Binding-site contacts:
Ligand atom N contacts residue ALA874 of chain 50.X at 3.8 Å.
Ligand atom CB contacts residue ASN47 of chain 50.V at 3.7 Å.
Ligand atom N contacts residue ARG46 of chain 50.V at 3.9 Å.
Ligand atom O contacts residue ALA874 of chain 50.X at 3.7 Å.
Ligand atom OD2 contacts residue PRO864 of chain 50.X at 3.6 Å.
Ligand atom C contacts residue ARG666 of chain 50.X at 3.7 Å.
Ligand atom CG2 contacts residue TYR636 of chain 50.X at 3.8 Å (hydrophobic).
Ligand atom O contacts residue GLY42 of chain 50.V at 3.5 Å.
Ligand atom N contacts residue ARG666 of chain 50.X at 3.4 Å (salt-bridge).
Ligand atom N contacts residue SER871 of chain 50.X at 3.6 Å.
Ligand atom OD2 contacts residue GLY667 of chain 50.X at 3.7 Å.
Ligand atom O contacts residue ASN634 of chain 50.X at 3.0 Å (h-bond).
Ligand atom OD2 contacts residue GLU911 of chain 50.X at 3.4 Å (salt-bridge).
Ligand atom OG contacts residue PHE45 of chain 50.V at 3.3 Å (h-bond).
Ligand atom CB contacts residue PHE913 of chain 50.X at 3.9 Å (hydrophobic).
Ligand atom CD1 contacts residue ARG33 of chain 50.V at 3.8 Å.
Ligand atom OD1 contacts residue ASN634 of chain 50.X at 3.2 Å (h-bond).
Ligand atom N contacts residue GLY873 of chain 50.X at 3.8 Å.
Ligand atom CG contacts residue ASN634 of chain 50.X at 3.9 Å.
Ligand atom CD1 contacts residue SER21 of chain 50.V at 3.4 Å.
Ligand atom N contacts residue GLY42 of chain 50.V at 3.5 Å (h-bond).
Ligand atom OD1 contacts residue GLY667 of chain 50.X at 3.3 Å (h-bond).
Ligand atom CD1 contacts residue ARG46 of chain 50.V at 3.9 Å.
Ligand atom O contacts residue ARG46 of chain 50.V at 3.9 Å.
Ligand atom OD1 contacts residue ARG666 of chain 50.X at 3.7 Å.
Ligand atom C contacts residue ASN634 of chain 50.X at 3.8 Å.
Ligand atom CB contacts residue GLU911 of chain 50.X at 3.6 Å.
Ligand atom CA contacts residue ARG666 of chain 50.X at 3.6 Å.
Ligand atom CG contacts residue GLU911 of chain 50.X at 3.5 Å.
Ligand atom ND2 contacts residue THR49 of chain 50.V at 3.9 Å.
Ligand atom CB contacts residue ALA874 of chain 50.X at 3.9 Å (hydrophobic).
Ligand atom CG contacts residue GLY667 of chain 50.X at 3.7 Å.
Ligand atom N contacts residue ARG666 of chain 50.X at 3.4 Å.
Ligand atom CB contacts residue GLY42 of chain 50.V at 3.7 Å.
Ligand atom CD1 contacts residue ARG666 of chain 50.X at 3.9 Å.
Ligand atom CD2 contacts residue ALA20 of chain 50.V at 3.8 Å (hydrophobic).
Ligand atom CB contacts residue ARG666 of chain 50.X at 3.9 Å.
Ligand atom OG contacts residue ARG46 of chain 50.V at 3.2 Å.
Ligand atom O contacts residue ASN43 of chain 50.V at 3.6 Å.
Ligand atom CE1 contacts residue ARG46 of chain 50.V at 3.7 Å.

Sequence of chain 50.X:
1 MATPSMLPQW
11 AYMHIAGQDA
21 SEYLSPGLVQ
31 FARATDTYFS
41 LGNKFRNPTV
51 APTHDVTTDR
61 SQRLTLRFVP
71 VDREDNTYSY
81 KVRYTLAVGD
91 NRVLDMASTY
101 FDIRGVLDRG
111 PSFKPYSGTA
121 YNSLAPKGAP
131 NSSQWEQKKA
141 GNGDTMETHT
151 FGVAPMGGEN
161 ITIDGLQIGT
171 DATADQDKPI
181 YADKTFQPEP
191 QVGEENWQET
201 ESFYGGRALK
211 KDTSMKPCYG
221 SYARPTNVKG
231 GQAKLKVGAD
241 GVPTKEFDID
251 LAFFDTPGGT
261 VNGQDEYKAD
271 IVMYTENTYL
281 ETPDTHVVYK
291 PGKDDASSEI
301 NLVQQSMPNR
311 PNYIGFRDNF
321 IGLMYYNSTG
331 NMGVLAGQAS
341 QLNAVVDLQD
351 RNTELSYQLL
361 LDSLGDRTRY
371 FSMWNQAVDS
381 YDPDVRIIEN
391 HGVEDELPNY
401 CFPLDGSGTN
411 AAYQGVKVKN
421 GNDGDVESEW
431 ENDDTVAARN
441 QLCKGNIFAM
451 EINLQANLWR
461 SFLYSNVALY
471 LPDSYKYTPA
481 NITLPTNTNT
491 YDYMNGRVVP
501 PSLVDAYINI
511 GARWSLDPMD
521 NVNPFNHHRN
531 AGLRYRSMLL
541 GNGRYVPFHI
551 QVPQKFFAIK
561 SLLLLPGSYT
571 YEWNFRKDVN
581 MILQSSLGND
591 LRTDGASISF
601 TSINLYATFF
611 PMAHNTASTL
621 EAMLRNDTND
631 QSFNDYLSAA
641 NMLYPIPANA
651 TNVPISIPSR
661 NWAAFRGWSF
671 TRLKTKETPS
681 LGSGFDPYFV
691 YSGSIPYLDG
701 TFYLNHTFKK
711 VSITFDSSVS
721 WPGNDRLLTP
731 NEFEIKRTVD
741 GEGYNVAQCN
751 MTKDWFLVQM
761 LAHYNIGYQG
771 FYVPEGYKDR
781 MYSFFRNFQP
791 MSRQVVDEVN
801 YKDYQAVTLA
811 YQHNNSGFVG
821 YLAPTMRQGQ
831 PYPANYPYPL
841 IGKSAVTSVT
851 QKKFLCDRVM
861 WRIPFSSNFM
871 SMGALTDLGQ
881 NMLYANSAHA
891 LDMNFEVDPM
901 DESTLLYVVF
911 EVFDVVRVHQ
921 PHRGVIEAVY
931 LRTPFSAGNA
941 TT

Sequence of chain 50.V:
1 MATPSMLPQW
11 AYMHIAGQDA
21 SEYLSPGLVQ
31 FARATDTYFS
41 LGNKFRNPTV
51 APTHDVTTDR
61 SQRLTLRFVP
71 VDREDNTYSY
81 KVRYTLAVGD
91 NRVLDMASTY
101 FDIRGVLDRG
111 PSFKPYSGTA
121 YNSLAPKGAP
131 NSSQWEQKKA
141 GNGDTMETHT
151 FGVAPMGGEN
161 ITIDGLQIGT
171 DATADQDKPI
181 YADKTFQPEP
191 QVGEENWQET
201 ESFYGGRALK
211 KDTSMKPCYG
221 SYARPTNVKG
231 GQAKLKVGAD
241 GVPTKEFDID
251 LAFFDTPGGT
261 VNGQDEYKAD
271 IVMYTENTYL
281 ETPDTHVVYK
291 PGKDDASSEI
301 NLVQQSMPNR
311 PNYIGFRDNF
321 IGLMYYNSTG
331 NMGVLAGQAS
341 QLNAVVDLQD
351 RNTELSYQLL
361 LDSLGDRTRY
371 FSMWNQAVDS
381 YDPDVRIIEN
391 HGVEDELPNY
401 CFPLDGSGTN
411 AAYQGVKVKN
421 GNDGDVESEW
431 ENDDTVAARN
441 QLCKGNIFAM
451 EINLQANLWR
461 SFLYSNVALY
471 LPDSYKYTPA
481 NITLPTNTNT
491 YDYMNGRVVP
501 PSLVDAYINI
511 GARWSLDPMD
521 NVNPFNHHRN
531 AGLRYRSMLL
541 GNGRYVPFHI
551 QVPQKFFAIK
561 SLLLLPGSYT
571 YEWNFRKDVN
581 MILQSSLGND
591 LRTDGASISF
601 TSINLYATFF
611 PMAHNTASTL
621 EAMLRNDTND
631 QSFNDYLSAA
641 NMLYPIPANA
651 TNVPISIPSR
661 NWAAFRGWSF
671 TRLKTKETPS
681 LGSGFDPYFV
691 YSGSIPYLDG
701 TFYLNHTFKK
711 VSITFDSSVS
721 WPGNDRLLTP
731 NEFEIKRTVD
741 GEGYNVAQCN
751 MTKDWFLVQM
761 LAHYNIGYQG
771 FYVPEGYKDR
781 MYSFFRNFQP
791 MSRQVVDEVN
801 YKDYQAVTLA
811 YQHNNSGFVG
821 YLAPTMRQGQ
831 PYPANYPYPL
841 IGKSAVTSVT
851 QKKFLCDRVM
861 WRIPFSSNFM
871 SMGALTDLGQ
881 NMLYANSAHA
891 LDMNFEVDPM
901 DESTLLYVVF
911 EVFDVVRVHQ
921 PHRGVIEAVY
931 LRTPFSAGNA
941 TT

This protein binds this small molecule.
Small molecule (SMILES): CC[C@H](C)[C@H](NC(=O)[C@@H](N)CC(=O)O)C(=O)N[C@@H](CC(N)=O)C(=O)N[C@@H](Cc1ccccc1)C(=O)N[C@@H](CO)C(=O)N[C@@H](CO)C(=O)N[C@H](C=O)CC(C)C